Sequence of chain 1.D:
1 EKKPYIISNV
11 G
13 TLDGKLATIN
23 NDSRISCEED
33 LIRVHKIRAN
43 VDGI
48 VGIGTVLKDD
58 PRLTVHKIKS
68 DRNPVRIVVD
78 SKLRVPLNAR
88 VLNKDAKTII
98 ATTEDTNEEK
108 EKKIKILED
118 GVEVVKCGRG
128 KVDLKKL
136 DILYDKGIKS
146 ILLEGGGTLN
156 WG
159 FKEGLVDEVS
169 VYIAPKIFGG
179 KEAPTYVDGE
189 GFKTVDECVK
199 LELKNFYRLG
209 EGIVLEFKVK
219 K

This protein binds this small molecule.
Small molecule (SMILES): OC[C@H]1O[C@H](O[C@H]2[C@H](O)[C@@H](O)[C@H](OCCC3CCCCC3)O[C@@H]2CO)[C@H](O)[C@@H](O)[C@@H]1O

Binding-site contacts:
Ligand atom O20 contacts residue LYS112 of chain 1.D at 2.6 Å (salt-bridge).
Ligand atom C10 contacts residue LYS112 of chain 1.D at 3.6 Å.
Ligand atom C30 contacts residue LYS112 of chain 1.D at 3.9 Å.
Ligand atom O10 contacts residue LYS109 of chain 1.D at 3.4 Å.
Ligand atom C10 contacts residue LYS109 of chain 1.D at 3.9 Å.
Ligand atom C42 contacts residue LYS112 of chain 1.D at 4.0 Å.
Ligand atom C52 contacts residue LYS112 of chain 1.D at 3.8 Å.
Ligand atom O30 contacts residue GLU108 of chain 1.D at 3.9 Å.
Ligand atom C20 contacts residue LYS109 of chain 1.D at 3.5 Å.
Ligand atom C22 contacts residue ILE113 of chain 1.D at 4.1 Å (hydrophobic).
Ligand atom C32 contacts residue LYS112 of chain 1.D at 4.0 Å.
Ligand atom C20 contacts residue GLU108 of chain 1.D at 4.5 Å.
Ligand atom C20 contacts residue LYS112 of chain 1.D at 3.5 Å.
Ligand atom O10 contacts residue LYS112 of chain 1.D at 4.0 Å.
Ligand atom O50 contacts residue LYS109 of chain 1.D at 4.2 Å.
Ligand atom C32 contacts residue ILE113 of chain 1.D at 4.4 Å (hydrophobic).
Ligand atom C12 contacts residue ILE113 of chain 1.D at 3.5 Å (hydrophobic).
Ligand atom O20 contacts residue GLU108 of chain 1.D at 3.5 Å.
Ligand atom O20 contacts residue LYS109 of chain 1.D at 3.5 Å (salt-bridge).
Ligand atom O30 contacts residue GLU105 of chain 1.D at 4.3 Å.
Ligand atom C11 contacts residue LYS109 of chain 1.D at 4.2 Å.